Binding-site contacts:
Ligand atom C4 contacts residue ASN57 of chain 6.A at 4.2 Å.
Ligand atom O5 contacts residue ARG14 of chain 6.A at 3.0 Å (salt-bridge).
Ligand atom C6 contacts residue ARG14 of chain 6.A at 4.3 Å.
Ligand atom O7 contacts residue ASN57 of chain 6.A at 4.0 Å.
Ligand atom N2 contacts residue ASN57 of chain 6.A at 2.8 Å (h-bond).
Ligand atom C3 contacts residue ASN57 of chain 6.A at 3.7 Å.
Ligand atom C1 contacts residue ASN57 of chain 6.A at 1.4 Å.
Ligand atom O5 contacts residue ASN57 of chain 6.A at 2.3 Å (h-bond).
Ligand atom C2 contacts residue ARG14 of chain 6.A at 4.2 Å.
Ligand atom C2 contacts residue ASN57 of chain 6.A at 2.4 Å.
Ligand atom C1 contacts residue ARG14 of chain 6.A at 2.9 Å.
Ligand atom C5 contacts residue ASN57 of chain 6.A at 3.6 Å.
Ligand atom C7 contacts residue ASN57 of chain 6.A at 3.6 Å.
Ligand atom C5 contacts residue ARG14 of chain 6.A at 3.5 Å.

Sequence of chain 6.A:
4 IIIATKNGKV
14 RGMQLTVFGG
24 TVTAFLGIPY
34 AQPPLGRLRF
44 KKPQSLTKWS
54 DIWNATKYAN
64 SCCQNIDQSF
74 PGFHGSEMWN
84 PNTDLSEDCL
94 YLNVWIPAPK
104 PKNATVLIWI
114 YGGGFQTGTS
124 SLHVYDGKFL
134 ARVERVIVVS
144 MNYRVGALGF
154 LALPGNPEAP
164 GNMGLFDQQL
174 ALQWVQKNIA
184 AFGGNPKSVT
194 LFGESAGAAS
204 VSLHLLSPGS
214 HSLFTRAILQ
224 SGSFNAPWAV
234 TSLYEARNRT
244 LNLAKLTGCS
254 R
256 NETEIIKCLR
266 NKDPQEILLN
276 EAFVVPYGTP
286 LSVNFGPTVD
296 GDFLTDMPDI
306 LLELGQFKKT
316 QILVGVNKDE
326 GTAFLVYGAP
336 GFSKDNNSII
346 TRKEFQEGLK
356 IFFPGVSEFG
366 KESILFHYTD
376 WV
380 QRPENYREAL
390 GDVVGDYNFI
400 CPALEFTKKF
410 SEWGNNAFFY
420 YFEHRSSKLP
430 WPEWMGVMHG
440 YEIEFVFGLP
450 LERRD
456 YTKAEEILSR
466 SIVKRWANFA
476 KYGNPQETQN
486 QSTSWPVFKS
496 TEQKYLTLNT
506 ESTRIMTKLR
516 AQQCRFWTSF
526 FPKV

A protein and the small-molecule ligand that binds it are described below.
Small molecule (SMILES): CC(=O)N[C@@H]1[C@@H](O)[C@H](O)[C@@H](CO)O[C@H]1O